Sequence of chain 1.A:
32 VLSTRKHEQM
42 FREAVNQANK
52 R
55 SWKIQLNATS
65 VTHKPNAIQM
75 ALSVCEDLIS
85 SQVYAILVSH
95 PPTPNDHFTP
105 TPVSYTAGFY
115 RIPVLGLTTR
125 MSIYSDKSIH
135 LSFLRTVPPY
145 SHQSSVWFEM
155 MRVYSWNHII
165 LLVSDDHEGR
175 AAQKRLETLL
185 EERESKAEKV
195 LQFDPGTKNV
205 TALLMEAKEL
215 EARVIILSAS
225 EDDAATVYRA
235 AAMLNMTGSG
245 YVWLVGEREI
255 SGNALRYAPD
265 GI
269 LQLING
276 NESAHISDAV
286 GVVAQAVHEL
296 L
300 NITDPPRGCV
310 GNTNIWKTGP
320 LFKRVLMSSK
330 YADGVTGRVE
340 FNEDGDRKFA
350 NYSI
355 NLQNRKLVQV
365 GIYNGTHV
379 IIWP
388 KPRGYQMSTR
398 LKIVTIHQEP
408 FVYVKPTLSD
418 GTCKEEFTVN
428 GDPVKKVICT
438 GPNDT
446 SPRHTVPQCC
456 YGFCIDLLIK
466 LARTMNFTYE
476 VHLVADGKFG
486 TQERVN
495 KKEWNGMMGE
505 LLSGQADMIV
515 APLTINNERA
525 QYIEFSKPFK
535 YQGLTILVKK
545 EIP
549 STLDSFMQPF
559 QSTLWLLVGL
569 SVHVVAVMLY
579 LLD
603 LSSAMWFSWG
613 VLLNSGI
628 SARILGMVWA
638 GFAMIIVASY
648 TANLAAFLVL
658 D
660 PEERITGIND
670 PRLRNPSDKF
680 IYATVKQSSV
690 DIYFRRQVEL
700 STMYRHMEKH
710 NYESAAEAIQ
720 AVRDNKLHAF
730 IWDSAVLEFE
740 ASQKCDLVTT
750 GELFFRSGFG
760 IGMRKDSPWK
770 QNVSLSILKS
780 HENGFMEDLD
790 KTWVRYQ

Binding-site contacts:
Ligand atom C8 contacts residue ASN471 of chain 1.A at 4.0 Å.
Ligand atom O6 contacts residue THR396 of chain 1.A at 3.5 Å.
Ligand atom C2 contacts residue ASN471 of chain 1.A at 2.5 Å.
Ligand atom C3 contacts residue ASN471 of chain 1.A at 3.8 Å.
Ligand atom N2 contacts residue ASN471 of chain 1.A at 2.9 Å (h-bond).
Ligand atom C7 contacts residue ASN471 of chain 1.A at 3.1 Å.
Ligand atom O7 contacts residue ASN471 of chain 1.A at 3.0 Å (h-bond).
Ligand atom C4 contacts residue ASN471 of chain 1.A at 4.2 Å.
Ligand atom O5 contacts residue ASN471 of chain 1.A at 2.4 Å (h-bond).
Ligand atom C5 contacts residue ASN471 of chain 1.A at 3.7 Å.
Ligand atom C6 contacts residue THR396 of chain 1.A at 4.2 Å.
Ligand atom C1 contacts residue ASN471 of chain 1.A at 1.4 Å.

This protein binds this small molecule.
Small molecule (SMILES): CC(=O)N[C@@H]1[C@@H](O)[C@H](O)[C@@H](CO)O[C@H]1O